Sequence of chain 5.E:
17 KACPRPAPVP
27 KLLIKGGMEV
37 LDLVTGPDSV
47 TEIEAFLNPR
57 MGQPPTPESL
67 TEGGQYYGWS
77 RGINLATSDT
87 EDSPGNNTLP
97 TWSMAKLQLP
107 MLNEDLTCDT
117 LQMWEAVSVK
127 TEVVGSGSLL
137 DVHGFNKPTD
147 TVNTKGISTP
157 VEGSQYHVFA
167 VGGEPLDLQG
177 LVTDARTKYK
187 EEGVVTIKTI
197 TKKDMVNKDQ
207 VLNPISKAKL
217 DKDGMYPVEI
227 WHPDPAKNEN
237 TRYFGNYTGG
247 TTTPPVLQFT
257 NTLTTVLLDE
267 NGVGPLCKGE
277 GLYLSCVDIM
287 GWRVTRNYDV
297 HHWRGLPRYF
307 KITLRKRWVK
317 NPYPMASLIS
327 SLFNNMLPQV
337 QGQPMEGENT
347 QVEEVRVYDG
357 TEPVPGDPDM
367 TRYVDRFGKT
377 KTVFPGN

Binding-site contacts:
Ligand atom C8 contacts residue TYR72 of chain 5.E at 4.1 Å (hydrophobic).
Ligand atom C3 contacts residue GLY78 of chain 5.E at 4.0 Å.
Ligand atom O1A contacts residue GLY78 of chain 5.E at 3.3 Å (h-bond).
Ligand atom C1 contacts residue SER89 of chain 5.E at 4.2 Å.
Ligand atom C8 contacts residue ARG77 of chain 5.E at 4.2 Å.
Ligand atom C2 contacts residue GLY78 of chain 5.E at 4.1 Å.
Ligand atom O4 contacts residue VAL296 of chain 5.E at 4.0 Å.
Ligand atom C4 contacts residue HIS298 of chain 5.E at 3.6 Å.
Ligand atom O1B contacts residue ASN80 of chain 5.E at 4.2 Å.
Ligand atom C1 contacts residue TYR72 of chain 5.E at 3.8 Å (hydrophobic).
Ligand atom O8 contacts residue TYR72 of chain 5.E at 3.5 Å (h-bond).
Ligand atom O4 contacts residue THR291 of chain 5.E at 3.4 Å.
Ligand atom O1A contacts residue SER89 of chain 5.E at 3.4 Å (h-bond).
Ligand atom O1A contacts residue ARG77 of chain 5.E at 3.1 Å (salt-bridge).
Ligand atom C5 contacts residue TYR72 of chain 5.E at 3.4 Å (hydrophobic).
Ligand atom C3 contacts residue GLY78 of chain 5.E at 4.0 Å.
Ligand atom O4 contacts residue HIS298 of chain 5.E at 3.0 Å (h-bond).
Ligand atom O4 contacts residue ILE79 of chain 5.E at 3.5 Å (h-bond).
Ligand atom O10 contacts residue ASN293 of chain 5.E at 3.9 Å.
Ligand atom C4 contacts residue GLY78 of chain 5.E at 3.3 Å.
Ligand atom C4 contacts residue TYR72 of chain 5.E at 3.4 Å (hydrophobic).
Ligand atom O4 contacts residue GLY78 of chain 5.E at 3.0 Å.
Ligand atom C1 contacts residue GLY78 of chain 5.E at 4.0 Å.
Ligand atom O6 contacts residue ASN93 of chain 5.E at 3.5 Å (h-bond).
Ligand atom C6 contacts residue ASN93 of chain 5.E at 3.4 Å.
Ligand atom O3 contacts residue GLY78 of chain 5.E at 3.6 Å.
Ligand atom O1B contacts residue ARG77 of chain 5.E at 2.8 Å (salt-bridge).
Ligand atom N5 contacts residue TYR72 of chain 5.E at 3.1 Å (h-bond).
Ligand atom C11 contacts residue ASP85 of chain 5.A at 3.8 Å.
Ligand atom O4 contacts residue TYR72 of chain 5.E at 4.2 Å.
Ligand atom O1A contacts residue TYR72 of chain 5.E at 3.5 Å.
Ligand atom C5 contacts residue ASN93 of chain 5.E at 4.1 Å.
Ligand atom O1B contacts residue SER89 of chain 5.E at 4.1 Å.
Ligand atom C7 contacts residue TYR72 of chain 5.E at 3.9 Å (hydrophobic).
Ligand atom O1B contacts residue TYR72 of chain 5.E at 3.8 Å.
Ligand atom C6 contacts residue TYR72 of chain 5.E at 3.3 Å (hydrophobic).
Ligand atom C1 contacts residue ARG77 of chain 5.E at 3.4 Å.
Ligand atom C3 contacts residue HIS298 of chain 5.E at 3.8 Å.
Ligand atom O10 contacts residue THR291 of chain 5.E at 3.8 Å.
Ligand atom C3 contacts residue VAL296 of chain 5.E at 3.7 Å (hydrophobic).

Sequence of chain 5.A:
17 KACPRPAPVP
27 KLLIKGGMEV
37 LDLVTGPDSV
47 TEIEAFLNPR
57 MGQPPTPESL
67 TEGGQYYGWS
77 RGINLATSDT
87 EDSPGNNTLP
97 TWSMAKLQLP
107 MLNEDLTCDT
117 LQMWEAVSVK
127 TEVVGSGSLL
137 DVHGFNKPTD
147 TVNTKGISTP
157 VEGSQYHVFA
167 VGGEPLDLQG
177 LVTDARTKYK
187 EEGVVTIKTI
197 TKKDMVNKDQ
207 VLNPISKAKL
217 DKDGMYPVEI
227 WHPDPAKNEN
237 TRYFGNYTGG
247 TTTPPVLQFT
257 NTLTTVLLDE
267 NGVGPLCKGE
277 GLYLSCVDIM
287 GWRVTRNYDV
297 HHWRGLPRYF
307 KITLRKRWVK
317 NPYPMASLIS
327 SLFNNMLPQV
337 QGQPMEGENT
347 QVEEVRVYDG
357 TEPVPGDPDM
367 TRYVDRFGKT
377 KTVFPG

The small molecule below binds the protein below.
Small molecule (SMILES): CC(=O)N[C@@H]1[C@@H](O[C@@H]2O[C@H](CO)[C@H](O)[C@H](O[C@]3(C(=O)O)C[C@H](O)[C@@H](NC(C)=O)[C@H]([C@H](O)[C@H](O)CO)O3)[C@H]2O)[C@H](O)[C@@H](CO[C@]2(C(=O)O)C[C@H](O)[C@@H](NC(C)=O)[C@H]([C@H](O)[C@H](O)CO)O2)O[C@H]1O